Sequence of chain 1.C:
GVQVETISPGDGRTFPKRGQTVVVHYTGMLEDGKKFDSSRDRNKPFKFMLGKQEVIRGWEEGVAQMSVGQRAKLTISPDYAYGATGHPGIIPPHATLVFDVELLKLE

The protein below binds the small molecule below.
Small molecule (SMILES): C=C[C@H]1CN(Cc2ccccn2)C(=O)[C@@H]2CCC[C@H]1N2[S@@](=N)(=O)c1cc(Cl)cc(Cl)c1

Binding-site contacts:
Ligand atom CAN contacts residue GLU54 of chain 1.C at 3.4 Å.
Ligand atom CBC contacts residue ILE90 of chain 1.C at 3.9 Å (hydrophobic).
Ligand atom O contacts residue VAL55 of chain 1.C at 3.3 Å.
Ligand atom CAG contacts residue PHE46 of chain 1.C at 3.7 Å (hydrophobic).
Ligand atom NAB contacts residue PHE99 of chain 1.C at 3.7 Å.
Ligand atom O contacts residue TYR82 of chain 1.C at 3.2 Å (h-bond).
Ligand atom CA contacts residue TYR82 of chain 1.C at 3.4 Å (hydrophobic).
Ligand atom NAP contacts residue TYR82 of chain 1.C at 2.8 Å (h-bond).
Ligand atom C contacts residue TYR82 of chain 1.C at 3.0 Å (hydrophobic).
Ligand atom NAB contacts residue PHE36 of chain 1.C at 3.6 Å.
Ligand atom SAC contacts residue PHE36 of chain 1.C at 3.9 Å.
Ligand atom CAN contacts residue TYR82 of chain 1.C at 3.8 Å (hydrophobic).
Ligand atom OAD contacts residue TYR82 of chain 1.C at 3.5 Å (h-bond).
Ligand atom O contacts residue ILE56 of chain 1.C at 2.9 Å (h-bond).
Ligand atom CAH contacts residue PHE46 of chain 1.C at 3.7 Å (hydrophobic).
Ligand atom CAG contacts residue TYR26 of chain 1.C at 3.6 Å (hydrophobic).
Ligand atom OAD contacts residue PHE99 of chain 1.C at 3.3 Å.
Ligand atom CAQ contacts residue TYR82 of chain 1.C at 3.5 Å (hydrophobic).
Ligand atom CAZ contacts residue TYR82 of chain 1.C at 3.2 Å (hydrophobic).
Ligand atom CAW contacts residue PHE46 of chain 1.C at 3.3 Å (hydrophobic).
Ligand atom CAY contacts residue TYR82 of chain 1.C at 3.9 Å (hydrophobic).
Ligand atom CBA contacts residue TYR82 of chain 1.C at 3.8 Å (hydrophobic).
Ligand atom CLBB contacts residue ILE91 of chain 1.C at 3.9 Å.
Ligand atom NAB contacts residue ASP37 of chain 1.C at 3.6 Å.
Ligand atom N contacts residue TYR82 of chain 1.C at 3.9 Å.
Ligand atom CAV contacts residue PHE46 of chain 1.C at 3.8 Å (hydrophobic).
Ligand atom CB contacts residue TRP59 of chain 1.C at 3.5 Å (hydrophobic).
Ligand atom CAF contacts residue TYR26 of chain 1.C at 3.6 Å (hydrophobic).
Ligand atom NAM contacts residue TYR82 of chain 1.C at 3.3 Å (h-bond).
Ligand atom CBF contacts residue ASP37 of chain 1.C at 3.7 Å.
Ligand atom CAR contacts residue GOL1 of chain 1.I at 3.6 Å.
Ligand atom CAO contacts residue TYR82 of chain 1.C at 3.7 Å (hydrophobic).
Ligand atom CAQ contacts residue GOL1 of chain 1.I at 3.9 Å.
Ligand atom OAD contacts residue PHE36 of chain 1.C at 3.6 Å.
Ligand atom NAB contacts residue TYR26 of chain 1.C at 3.4 Å.
Ligand atom CAX contacts residue TYR26 of chain 1.C at 3.3 Å (hydrophobic).
Ligand atom CAH contacts residue VAL55 of chain 1.C at 3.9 Å (hydrophobic).
Ligand atom CAH contacts residue TRP59 of chain 1.C at 3.6 Å (hydrophobic).
Ligand atom CAG contacts residue TRP59 of chain 1.C at 3.9 Å (hydrophobic).
Ligand atom CLBB contacts residue HIS87 of chain 1.C at 3.4 Å.